The small molecule below binds the protein below.
Small molecule (SMILES): CC(=O)N[C@@H]1[C@@H](O)[C@H](O)[C@@H](CO)O[C@H]1O

Binding-site contacts:
Ligand atom C6 contacts residue LYS9 of chain 1.A at 4.5 Å.
Ligand atom C3 contacts residue ASN17 of chain 1.A at 3.8 Å.
Ligand atom C2 contacts residue GLY15 of chain 1.A at 4.2 Å.
Ligand atom O6 contacts residue LYS9 of chain 1.A at 3.6 Å.
Ligand atom O5 contacts residue LEU123 of chain 1.A at 3.7 Å.
Ligand atom C8 contacts residue SER16 of chain 1.A at 4.4 Å.
Ligand atom C7 contacts residue GLY15 of chain 1.A at 3.7 Å.
Ligand atom C8 contacts residue ALA36 of chain 1.A at 3.7 Å (hydrophobic).
Ligand atom O5 contacts residue ASN17 of chain 1.A at 2.3 Å (h-bond).
Ligand atom C8 contacts residue ILE34 of chain 1.A at 3.8 Å (hydrophobic).
Ligand atom C2 contacts residue ASN17 of chain 1.A at 2.4 Å.
Ligand atom C8 contacts residue GLY15 of chain 1.A at 3.4 Å.
Ligand atom C5 contacts residue ASN17 of chain 1.A at 3.7 Å.
Ligand atom C7 contacts residue ILE34 of chain 1.A at 4.4 Å (hydrophobic).
Ligand atom O7 contacts residue ILE34 of chain 1.A at 3.8 Å.
Ligand atom O7 contacts residue ASN17 of chain 1.A at 3.8 Å.
Ligand atom C1 contacts residue GLY15 of chain 1.A at 4.1 Å.
Ligand atom C1 contacts residue ASN17 of chain 1.A at 1.6 Å.
Ligand atom C8 contacts residue THR35 of chain 1.A at 4.0 Å.
Ligand atom C1 contacts residue LEU123 of chain 1.A at 4.3 Å (hydrophobic).
Ligand atom N2 contacts residue GLY15 of chain 1.A at 3.1 Å (h-bond).
Ligand atom C7 contacts residue ASN17 of chain 1.A at 3.6 Å.
Ligand atom O5 contacts residue LYS9 of chain 1.A at 3.7 Å.
Ligand atom N2 contacts residue ASN17 of chain 1.A at 2.9 Å (h-bond).
Ligand atom C6 contacts residue LEU123 of chain 1.A at 4.0 Å (hydrophobic).
Ligand atom C5 contacts residue LEU123 of chain 1.A at 4.2 Å (hydrophobic).
Ligand atom C4 contacts residue ASN17 of chain 1.A at 4.2 Å.

Sequence of chain 1.A:
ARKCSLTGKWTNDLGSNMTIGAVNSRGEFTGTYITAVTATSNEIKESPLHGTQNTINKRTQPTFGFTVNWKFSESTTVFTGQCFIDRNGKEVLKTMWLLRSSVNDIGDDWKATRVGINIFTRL